Binding-site contacts:
Ligand atom C contacts residue TRP120 of chain 1.A at 3.6 Å (hydrophobic).
Ligand atom CD contacts residue PHE119 of chain 1.A at 3.9 Å (hydrophobic).
Ligand atom N contacts residue LYS99 of chain 1.A at 4.5 Å.
Ligand atom CB contacts residue PHE119 of chain 1.A at 3.8 Å (hydrophobic).
Ligand atom O contacts residue ARG246 of chain 1.A at 3.2 Å (salt-bridge).
Ligand atom C contacts residue PHE119 of chain 1.A at 4.5 Å (hydrophobic).
Ligand atom CD contacts residue HIS114 of chain 1.A at 4.4 Å.
Ligand atom C contacts residue ARG246 of chain 1.A at 3.7 Å.
Ligand atom OXT contacts residue ARG246 of chain 1.A at 2.9 Å (salt-bridge).
Ligand atom OXT contacts residue GLN97 of chain 1.A at 4.4 Å.
Ligand atom O contacts residue PHE119 of chain 1.A at 4.3 Å.
Ligand atom CA contacts residue TRP120 of chain 1.A at 4.0 Å (hydrophobic).
Ligand atom OXT contacts residue TRP120 of chain 1.A at 2.6 Å (h-bond).
Ligand atom CG contacts residue HIS114 of chain 1.A at 4.1 Å.
Ligand atom N contacts residue PHE119 of chain 1.A at 4.3 Å.
Ligand atom OXT contacts residue PHE119 of chain 1.A at 4.5 Å.
Ligand atom CG contacts residue ASP116 of chain 1.A at 3.7 Å.
Ligand atom CB contacts residue ASP116 of chain 1.A at 4.1 Å.
Ligand atom CB contacts residue TRP120 of chain 1.A at 3.5 Å (hydrophobic).
Ligand atom CG contacts residue PHE119 of chain 1.A at 3.8 Å (hydrophobic).

Sequence of chain 1.A:
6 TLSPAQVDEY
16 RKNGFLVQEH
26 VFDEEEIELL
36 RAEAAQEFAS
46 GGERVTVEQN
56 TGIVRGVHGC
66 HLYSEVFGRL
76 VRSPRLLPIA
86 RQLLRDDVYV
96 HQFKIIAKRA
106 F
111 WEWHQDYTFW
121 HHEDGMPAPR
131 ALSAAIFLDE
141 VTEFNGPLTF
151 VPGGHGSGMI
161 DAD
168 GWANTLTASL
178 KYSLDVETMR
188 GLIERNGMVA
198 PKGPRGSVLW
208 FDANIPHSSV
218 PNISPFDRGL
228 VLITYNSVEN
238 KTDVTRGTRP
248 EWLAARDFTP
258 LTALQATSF

A small-molecule ligand and the protein it binds are described below.
Small molecule (SMILES): O=C(O)[C@@H]1CCCN1